The small molecule below binds the protein below.
Small molecule (SMILES): CC(=O)N[C@@H]1[C@@H](O)[C@H](O[C@H]2[C@H](O)[C@@H](NC(C)=O)CO[C@@H]2CO)[C@@H](CO)O[C@H]1O

Binding-site contacts:
Ligand atom C7 contacts residue ASN76 of chain 1.C at 3.4 Å.
Ligand atom C2 contacts residue ASN76 of chain 1.C at 3.6 Å.
Ligand atom C1 contacts residue ASN76 of chain 1.C at 3.3 Å.
Ligand atom C8 contacts residue ASN76 of chain 1.C at 3.6 Å.
Ligand atom N2 contacts residue ASN76 of chain 1.C at 3.0 Å (h-bond).
Ligand atom O7 contacts residue ASN76 of chain 1.C at 3.6 Å.

Sequence of chain 1.C:
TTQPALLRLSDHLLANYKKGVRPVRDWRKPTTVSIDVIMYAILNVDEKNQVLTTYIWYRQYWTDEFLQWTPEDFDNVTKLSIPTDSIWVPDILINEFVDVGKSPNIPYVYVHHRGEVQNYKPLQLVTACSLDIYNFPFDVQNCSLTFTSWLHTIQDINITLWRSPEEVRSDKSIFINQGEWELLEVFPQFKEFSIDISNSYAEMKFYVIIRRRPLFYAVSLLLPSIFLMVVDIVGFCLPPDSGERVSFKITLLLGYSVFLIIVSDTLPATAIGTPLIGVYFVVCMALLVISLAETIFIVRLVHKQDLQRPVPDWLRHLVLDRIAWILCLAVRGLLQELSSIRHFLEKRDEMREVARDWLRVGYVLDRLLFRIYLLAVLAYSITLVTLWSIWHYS